Sequence of chain 1.A:
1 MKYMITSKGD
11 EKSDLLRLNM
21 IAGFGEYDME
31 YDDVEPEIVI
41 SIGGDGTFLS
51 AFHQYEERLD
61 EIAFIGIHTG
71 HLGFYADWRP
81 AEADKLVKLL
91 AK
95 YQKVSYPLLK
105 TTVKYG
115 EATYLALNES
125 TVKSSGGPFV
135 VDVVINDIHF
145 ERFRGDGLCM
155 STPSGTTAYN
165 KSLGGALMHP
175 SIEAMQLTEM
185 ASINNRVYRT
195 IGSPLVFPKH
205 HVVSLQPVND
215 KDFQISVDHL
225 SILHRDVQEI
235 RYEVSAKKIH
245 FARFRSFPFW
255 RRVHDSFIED

A protein and the small-molecule ligand that binds it are described below.
Small molecule (SMILES): Cc1nc2c(N)ncnc2n1CCCl

Binding-site contacts:
Ligand atom C3 contacts residue PHE74 of chain 1.A at 4.3 Å (hydrophobic).
Ligand atom C2 contacts residue ALA162 of chain 1.A at 3.7 Å (hydrophobic).
Ligand atom C3 contacts residue TYR75 of chain 1.A at 4.1 Å (hydrophobic).
Ligand atom N2 contacts residue PHE74 of chain 1.A at 3.5 Å.
Ligand atom N contacts residue ASP45 of chain 1.A at 3.8 Å.
Ligand atom N3 contacts residue THR161 of chain 1.A at 4.4 Å.
Ligand atom N3 contacts residue ASP45 of chain 1.A at 3.9 Å.
Ligand atom C3 contacts residue ALA162 of chain 1.A at 3.7 Å (hydrophobic).
Ligand atom N2 contacts residue THR161 of chain 1.A at 2.6 Å (h-bond).
Ligand atom C2 contacts residue TYR75 of chain 1.A at 4.1 Å (hydrophobic).
Ligand atom C1 contacts residue ASN122 of chain 1.A at 3.4 Å.
Ligand atom N1 contacts residue ASN122 of chain 1.A at 3.1 Å (h-bond).
Ligand atom N contacts residue ALA162 of chain 1.A at 4.2 Å.
Ligand atom C2 contacts residue ASN122 of chain 1.A at 3.9 Å.
Ligand atom C3 contacts residue SER158 of chain 1.A at 4.3 Å.
Ligand atom C1 contacts residue ASP45 of chain 1.A at 3.4 Å.
Ligand atom N1 contacts residue TYR75 of chain 1.A at 3.4 Å (h-bond).
Ligand atom C3 contacts residue THR161 of chain 1.A at 3.4 Å.
Ligand atom N contacts residue ASN122 of chain 1.A at 2.8 Å (h-bond).
Ligand atom C contacts residue ASN122 of chain 1.A at 3.4 Å.
Ligand atom C5 contacts residue ASP45 of chain 1.A at 3.6 Å.
Ligand atom N1 contacts residue THR161 of chain 1.A at 3.3 Å (h-bond).
Ligand atom C contacts residue GLY46 of chain 1.A at 3.8 Å.
Ligand atom C contacts residue LEU49 of chain 1.A at 3.8 Å (hydrophobic).
Ligand atom C4 contacts residue ALA162 of chain 1.A at 4.1 Å (hydrophobic).
Ligand atom C6 contacts residue ASP45 of chain 1.A at 3.9 Å.
Ligand atom C5 contacts residue ALA162 of chain 1.A at 4.1 Å (hydrophobic).
Ligand atom N1 contacts residue GLY159 of chain 1.A at 4.0 Å.
Ligand atom C4 contacts residue ASP45 of chain 1.A at 4.3 Å.
Ligand atom N1 contacts residue PHE74 of chain 1.A at 4.3 Å.
Ligand atom C2 contacts residue ASP45 of chain 1.A at 3.9 Å.
Ligand atom N4 contacts residue ASP45 of chain 1.A at 3.6 Å.
Ligand atom N1 contacts residue ALA162 of chain 1.A at 4.0 Å.
Ligand atom C4 contacts residue PHE74 of chain 1.A at 3.5 Å (hydrophobic).
Ligand atom N1 contacts residue SER158 of chain 1.A at 3.1 Å (h-bond).
Ligand atom C4 contacts residue THR161 of chain 1.A at 3.5 Å.
Ligand atom C contacts residue ASP45 of chain 1.A at 3.5 Å.
Ligand atom C3 contacts residue ASN122 of chain 1.A at 3.9 Å.
Ligand atom N2 contacts residue ALA162 of chain 1.A at 3.7 Å.
Ligand atom N contacts residue TYR75 of chain 1.A at 3.6 Å.